Binding-site contacts:
Ligand atom C25 contacts residue VAL18 of chain 1.E at 3.7 Å (hydrophobic).
Ligand atom N3 contacts residue GLY29 of chain 1.E at 3.1 Å (h-bond).
Ligand atom C28 contacts residue THR28 of chain 1.G at 3.7 Å.
Ligand atom O17 contacts residue GLU30 of chain 1.E at 3.5 Å (salt-bridge).
Ligand atom O19 contacts residue GLY29 of chain 1.E at 3.5 Å.
Ligand atom BR22 contacts residue 95Y1 of chain 1.O at 3.6 Å.
Ligand atom BR22 contacts residue ARG23 of chain 1.E at 3.7 Å.
Ligand atom C18 contacts residue ARG23 of chain 1.E at 3.3 Å.
Ligand atom C12 contacts residue GLY22 of chain 1.E at 3.5 Å.
Ligand atom C7 contacts residue GLY29 of chain 1.E at 3.5 Å.
Ligand atom O16 contacts residue GLY27 of chain 1.E at 3.4 Å.
Ligand atom C25 contacts residue GLY22 of chain 1.E at 3.7 Å.
Ligand atom N11 contacts residue GLY27 of chain 1.E at 3.4 Å (h-bond).
Ligand atom N11 contacts residue GLY22 of chain 1.E at 2.8 Å (h-bond).
Ligand atom C23 contacts residue THR28 of chain 1.G at 3.2 Å.
Ligand atom C25 contacts residue GLU21 of chain 1.E at 3.7 Å.
Ligand atom O17 contacts residue GLY29 of chain 1.E at 3.1 Å.
Ligand atom C14 contacts residue ARG23 of chain 1.E at 3.3 Å.
Ligand atom O16 contacts residue THR28 of chain 1.E at 3.6 Å.
Ligand atom C15 contacts residue 95Y1 of chain 1.O at 3.5 Å.
Ligand atom C2 contacts residue GLY22 of chain 1.E at 3.6 Å.
Ligand atom C30 contacts residue VAL161 of chain 1.E at 3.6 Å (hydrophobic).
Ligand atom O17 contacts residue LEU31 of chain 1.E at 3.1 Å (h-bond).
Ligand atom C18 contacts residue 95Y1 of chain 1.O at 3.4 Å.
Ligand atom O17 contacts residue THR32 of chain 1.E at 2.9 Å (h-bond).
Ligand atom C24 contacts residue 95Y1 of chain 1.O at 3.7 Å.
Ligand atom S1 contacts residue GLY29 of chain 1.E at 3.5 Å (h-bond).
Ligand atom O19 contacts residue THR32 of chain 1.E at 2.9 Å (h-bond).
Ligand atom N3 contacts residue GLY22 of chain 1.E at 3.5 Å (h-bond).
Ligand atom O20 contacts residue ARG26 of chain 1.E at 3.3 Å (salt-bridge).
Ligand atom N6 contacts residue GLY22 of chain 1.E at 3.7 Å.
Ligand atom O19 contacts residue GLY22 of chain 1.E at 3.4 Å.
Ligand atom C8 contacts residue GLY22 of chain 1.E at 3.3 Å.
Ligand atom O16 contacts residue GLY29 of chain 1.E at 3.6 Å.
Ligand atom C23 contacts residue GLY27 of chain 1.G at 3.7 Å.
Ligand atom C7 contacts residue GLY22 of chain 1.E at 3.1 Å.
Ligand atom C9 contacts residue GLY22 of chain 1.E at 3.3 Å.
Ligand atom C9 contacts residue THR32 of chain 1.E at 3.3 Å.
Ligand atom C27 contacts residue ARG26 of chain 1.E at 3.4 Å.
Ligand atom N3 contacts residue GLY27 of chain 1.E at 3.2 Å.

Sequence of chain 1.G:
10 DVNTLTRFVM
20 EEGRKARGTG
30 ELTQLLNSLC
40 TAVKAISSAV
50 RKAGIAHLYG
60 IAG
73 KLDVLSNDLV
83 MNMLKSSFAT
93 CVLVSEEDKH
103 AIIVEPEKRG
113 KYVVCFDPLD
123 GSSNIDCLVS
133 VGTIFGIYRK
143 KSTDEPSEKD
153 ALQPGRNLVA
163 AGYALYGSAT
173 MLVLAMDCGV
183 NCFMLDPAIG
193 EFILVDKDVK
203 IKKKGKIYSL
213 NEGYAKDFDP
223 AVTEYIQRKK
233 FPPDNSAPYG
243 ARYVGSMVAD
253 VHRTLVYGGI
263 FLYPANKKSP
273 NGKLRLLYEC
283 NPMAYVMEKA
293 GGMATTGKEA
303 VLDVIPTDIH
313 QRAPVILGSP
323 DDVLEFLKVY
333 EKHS

The protein below binds the small molecule below.
Small molecule (SMILES): COCCc1sc(S(=O)(=O)NC(=O)Nc2cc(Br)cc(N3CCOCC3)n2)cc1C

Sequence of chain 1.E:
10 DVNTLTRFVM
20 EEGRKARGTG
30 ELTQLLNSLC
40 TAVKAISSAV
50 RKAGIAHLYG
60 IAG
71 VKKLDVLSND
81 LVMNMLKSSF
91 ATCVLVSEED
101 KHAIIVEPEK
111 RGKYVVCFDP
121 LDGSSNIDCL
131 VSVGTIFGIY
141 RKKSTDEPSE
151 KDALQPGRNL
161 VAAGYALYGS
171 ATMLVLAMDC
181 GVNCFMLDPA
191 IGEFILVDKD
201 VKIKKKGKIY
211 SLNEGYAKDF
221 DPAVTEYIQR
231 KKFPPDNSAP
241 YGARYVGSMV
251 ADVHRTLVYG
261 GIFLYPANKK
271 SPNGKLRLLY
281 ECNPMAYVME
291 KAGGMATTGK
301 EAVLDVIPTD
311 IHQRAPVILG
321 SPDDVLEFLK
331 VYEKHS